Binding-site contacts:
Ligand atom C1 contacts residue ASN125 of chain 1.B at 1.4 Å.
Ligand atom O7 contacts residue GLU249 of chain 1.B at 4.2 Å.
Ligand atom O6 contacts residue ILE250 of chain 1.B at 3.6 Å.
Ligand atom O7 contacts residue ILE250 of chain 1.B at 3.5 Å.
Ligand atom C6 contacts residue ASN125 of chain 1.B at 4.5 Å.
Ligand atom C8 contacts residue ASP248 of chain 1.B at 4.1 Å.
Ligand atom O5 contacts residue ASN125 of chain 1.B at 2.1 Å (h-bond).
Ligand atom C4 contacts residue ASN125 of chain 1.B at 4.2 Å.
Ligand atom N2 contacts residue ASN125 of chain 1.B at 3.5 Å (h-bond).
Ligand atom C5 contacts residue ASN125 of chain 1.B at 3.5 Å.
Ligand atom C6 contacts residue ASP248 of chain 1.B at 4.1 Å.
Ligand atom O7 contacts residue LEU251 of chain 1.B at 4.4 Å.
Ligand atom C8 contacts residue TYR274 of chain 1.B at 4.0 Å (hydrophobic).
Ligand atom O5 contacts residue ILE250 of chain 1.B at 4.0 Å.
Ligand atom O3 contacts residue TYR274 of chain 1.B at 3.4 Å (h-bond).
Ligand atom C7 contacts residue ALA124 of chain 1.B at 4.4 Å (hydrophobic).
Ligand atom O3 contacts residue ASN125 of chain 1.B at 4.2 Å.
Ligand atom O6 contacts residue GLU249 of chain 1.B at 3.8 Å.
Ligand atom C5 contacts residue ILE250 of chain 1.B at 4.5 Å (hydrophobic).
Ligand atom O5 contacts residue GLU249 of chain 1.B at 4.4 Å.
Ligand atom C3 contacts residue ASN125 of chain 1.B at 3.7 Å.
Ligand atom O4 contacts residue ILE250 of chain 1.B at 4.3 Å.
Ligand atom C8 contacts residue ALA124 of chain 1.B at 4.0 Å (hydrophobic).
Ligand atom C4 contacts residue TYR274 of chain 1.B at 4.2 Å (hydrophobic).
Ligand atom C7 contacts residue ASN125 of chain 1.B at 4.3 Å.
Ligand atom O6 contacts residue ASP248 of chain 1.B at 2.7 Å (salt-bridge).
Ligand atom C3 contacts residue TYR274 of chain 1.B at 4.4 Å (hydrophobic).
Ligand atom C2 contacts residue ASN125 of chain 1.B at 2.5 Å.
Ligand atom N2 contacts residue ALA124 of chain 1.B at 4.2 Å.

The small molecule below binds the protein below.
Small molecule (SMILES): CC(=O)N[C@H]1[C@H](O[C@H]2[C@H](O)[C@@H](NC(C)=O)CO[C@@H]2CO)O[C@H](CO)[C@@H](O)[C@@H]1O

Sequence of chain 1.B:
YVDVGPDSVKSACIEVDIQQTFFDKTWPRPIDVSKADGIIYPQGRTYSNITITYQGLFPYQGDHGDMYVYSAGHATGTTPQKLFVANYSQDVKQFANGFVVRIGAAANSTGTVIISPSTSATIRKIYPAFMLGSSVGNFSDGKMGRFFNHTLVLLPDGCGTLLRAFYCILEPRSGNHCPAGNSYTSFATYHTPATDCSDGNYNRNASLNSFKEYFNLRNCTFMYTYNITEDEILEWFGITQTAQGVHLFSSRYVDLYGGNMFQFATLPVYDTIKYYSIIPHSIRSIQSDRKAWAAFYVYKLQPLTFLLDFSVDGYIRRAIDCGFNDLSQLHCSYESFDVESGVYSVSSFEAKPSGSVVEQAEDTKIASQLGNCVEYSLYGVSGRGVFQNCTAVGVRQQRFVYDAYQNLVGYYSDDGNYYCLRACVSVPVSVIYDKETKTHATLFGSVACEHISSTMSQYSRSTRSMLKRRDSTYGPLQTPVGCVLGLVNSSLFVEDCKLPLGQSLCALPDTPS